Sequence of chain 12.A:
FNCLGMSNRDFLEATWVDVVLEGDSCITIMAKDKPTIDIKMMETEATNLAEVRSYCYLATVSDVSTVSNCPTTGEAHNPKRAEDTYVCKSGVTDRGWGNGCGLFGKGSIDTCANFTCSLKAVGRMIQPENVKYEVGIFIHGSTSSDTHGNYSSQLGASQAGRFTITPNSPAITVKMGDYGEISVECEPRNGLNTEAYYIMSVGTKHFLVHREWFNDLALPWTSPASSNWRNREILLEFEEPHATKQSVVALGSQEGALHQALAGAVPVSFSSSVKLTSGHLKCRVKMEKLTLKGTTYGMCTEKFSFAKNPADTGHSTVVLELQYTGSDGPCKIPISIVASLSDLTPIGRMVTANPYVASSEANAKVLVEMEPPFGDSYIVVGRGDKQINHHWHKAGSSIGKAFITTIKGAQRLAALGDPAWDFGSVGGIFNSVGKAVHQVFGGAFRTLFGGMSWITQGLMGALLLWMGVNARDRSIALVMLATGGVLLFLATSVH

Binding-site contacts:
Ligand atom C1 contacts residue SER156 of chain 12.A at 3.3 Å.
Ligand atom C1 contacts residue ASN154 of chain 12.A at 1.4 Å.
Ligand atom C7 contacts residue ASN154 of chain 12.A at 3.4 Å.
Ligand atom C5 contacts residue SER156 of chain 12.A at 3.9 Å.
Ligand atom C4 contacts residue ASN154 of chain 12.A at 4.2 Å.
Ligand atom C5 contacts residue ASN154 of chain 12.A at 3.6 Å.
Ligand atom C2 contacts residue ASN154 of chain 12.A at 2.5 Å.
Ligand atom C8 contacts residue ASN154 of chain 12.A at 3.9 Å.
Ligand atom C2 contacts residue SER156 of chain 12.A at 4.3 Å.
Ligand atom O7 contacts residue ASN154 of chain 12.A at 3.6 Å.
Ligand atom N2 contacts residue ASN154 of chain 12.A at 3.0 Å (h-bond).
Ligand atom N2 contacts residue SER156 of chain 12.A at 4.2 Å.
Ligand atom C3 contacts residue ASN154 of chain 12.A at 3.9 Å.
Ligand atom O5 contacts residue SER156 of chain 12.A at 3.9 Å.
Ligand atom O5 contacts residue ASN154 of chain 12.A at 2.4 Å (h-bond).

The small molecule below binds the protein below.
Small molecule (SMILES): CC(=O)N[C@@H]1[C@@H](O)[C@H](O)[C@@H](CO)O[C@H]1O